A small-molecule ligand and the protein it binds are described below.
Small molecule (SMILES): CC(=O)N[C@H]1[C@H](O[C@H]2[C@H](O)[C@@H](NC(C)=O)CO[C@@H]2CO)O[C@H](CO)[C@@H](O)[C@@H]1O

Sequence of chain 1.B:
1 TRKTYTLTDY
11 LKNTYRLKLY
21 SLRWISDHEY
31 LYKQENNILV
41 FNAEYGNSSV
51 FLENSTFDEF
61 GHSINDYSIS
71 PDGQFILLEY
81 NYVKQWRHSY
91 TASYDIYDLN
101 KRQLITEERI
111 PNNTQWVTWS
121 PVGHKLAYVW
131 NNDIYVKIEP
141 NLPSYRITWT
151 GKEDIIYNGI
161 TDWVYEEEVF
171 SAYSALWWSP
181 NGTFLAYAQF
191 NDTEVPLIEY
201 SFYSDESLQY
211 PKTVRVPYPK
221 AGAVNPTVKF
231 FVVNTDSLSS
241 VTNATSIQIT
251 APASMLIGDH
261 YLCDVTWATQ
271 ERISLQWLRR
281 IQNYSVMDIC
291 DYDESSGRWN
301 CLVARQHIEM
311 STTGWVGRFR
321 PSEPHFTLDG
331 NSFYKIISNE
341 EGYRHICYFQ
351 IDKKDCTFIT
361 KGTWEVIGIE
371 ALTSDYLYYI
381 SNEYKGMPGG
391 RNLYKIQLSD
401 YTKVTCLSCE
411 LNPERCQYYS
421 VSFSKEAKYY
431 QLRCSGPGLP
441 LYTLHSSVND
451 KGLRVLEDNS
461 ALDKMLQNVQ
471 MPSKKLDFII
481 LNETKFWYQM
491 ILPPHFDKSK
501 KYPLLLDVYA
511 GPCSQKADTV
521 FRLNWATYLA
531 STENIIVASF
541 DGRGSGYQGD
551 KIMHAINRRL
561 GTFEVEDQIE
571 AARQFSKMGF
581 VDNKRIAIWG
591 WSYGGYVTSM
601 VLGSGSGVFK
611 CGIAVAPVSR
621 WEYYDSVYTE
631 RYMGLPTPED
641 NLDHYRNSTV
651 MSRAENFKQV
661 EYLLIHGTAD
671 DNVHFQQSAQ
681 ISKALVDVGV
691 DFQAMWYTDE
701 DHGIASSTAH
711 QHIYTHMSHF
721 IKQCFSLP

Binding-site contacts:
Ligand atom O5 contacts residue ASN243 of chain 1.B at 2.4 Å (h-bond).
Ligand atom C5 contacts residue ASN243 of chain 1.B at 3.7 Å.
Ligand atom C2 contacts residue TRP149 of chain 1.B at 4.1 Å (hydrophobic).
Ligand atom O3 contacts residue TRP149 of chain 1.B at 4.3 Å.
Ligand atom C1 contacts residue TRP149 of chain 1.B at 3.7 Å (hydrophobic).
Ligand atom C7 contacts residue ASN243 of chain 1.B at 3.3 Å.
Ligand atom N2 contacts residue ASN243 of chain 1.B at 2.9 Å (h-bond).
Ligand atom C3 contacts residue TRP149 of chain 1.B at 3.9 Å (hydrophobic).
Ligand atom C2 contacts residue ASN243 of chain 1.B at 2.4 Å.
Ligand atom C7 contacts residue TRP149 of chain 1.B at 3.9 Å (hydrophobic).
Ligand atom C1 contacts residue ASN243 of chain 1.B at 1.4 Å.
Ligand atom C7 contacts residue THR150 of chain 1.B at 4.3 Å.
Ligand atom N2 contacts residue TRP149 of chain 1.B at 3.4 Å.
Ligand atom C8 contacts residue ASN243 of chain 1.B at 4.4 Å.
Ligand atom C3 contacts residue ASN243 of chain 1.B at 3.8 Å.
Ligand atom O7 contacts residue ASN243 of chain 1.B at 3.4 Å (h-bond).
Ligand atom O7 contacts residue THR150 of chain 1.B at 3.3 Å.
Ligand atom C4 contacts residue ASN243 of chain 1.B at 4.2 Å.
Ligand atom C8 contacts residue TRP149 of chain 1.B at 3.4 Å (hydrophobic).